Sequence of chain 5.C:
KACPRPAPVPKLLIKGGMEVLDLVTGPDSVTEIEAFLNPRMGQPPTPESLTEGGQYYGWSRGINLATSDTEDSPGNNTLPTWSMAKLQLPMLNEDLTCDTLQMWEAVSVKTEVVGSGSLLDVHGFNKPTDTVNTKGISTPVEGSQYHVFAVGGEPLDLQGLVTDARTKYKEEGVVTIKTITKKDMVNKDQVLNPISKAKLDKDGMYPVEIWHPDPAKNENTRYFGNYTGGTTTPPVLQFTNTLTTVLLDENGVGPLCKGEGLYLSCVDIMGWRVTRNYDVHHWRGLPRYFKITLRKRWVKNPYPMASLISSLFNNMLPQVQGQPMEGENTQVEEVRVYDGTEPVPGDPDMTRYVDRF

This small molecule binds to this protein.
Small molecule (SMILES): CC(=O)N[C@H]1[C@H]([C@H](O)[C@H](O)CO)O[C@@](O[C@H]2[C@@H](O)[C@@H](CO)O[C@@H](O[C@H]3[C@H](O)[C@@H](O)[C@H](O)O[C@@H]3CO)[C@@H]2O)(C(=O)O)C[C@@H]1O

Binding-site contacts:
Ligand atom O1A contacts residue ARG77 of chain 5.C at 3.0 Å (salt-bridge).
Ligand atom C2 contacts residue ARG77 of chain 5.C at 4.4 Å.
Ligand atom C4 contacts residue ARG77 of chain 5.C at 4.4 Å.
Ligand atom O4 contacts residue HIS298 of chain 5.C at 3.2 Å (h-bond).
Ligand atom O4 contacts residue ILE79 of chain 5.C at 3.7 Å.
Ligand atom C3 contacts residue ARG77 of chain 5.C at 4.2 Å.
Ligand atom O4 contacts residue THR291 of chain 5.C at 3.3 Å.
Ligand atom O6 contacts residue ASN93 of chain 5.C at 3.4 Å (h-bond).
Ligand atom C4 contacts residue GLY78 of chain 5.C at 3.2 Å.
Ligand atom O10 contacts residue THR291 of chain 5.C at 4.4 Å.
Ligand atom C2 contacts residue GLY78 of chain 5.C at 4.1 Å.
Ligand atom O1B contacts residue ARG77 of chain 5.C at 2.7 Å (salt-bridge).
Ligand atom O1B contacts residue TYR72 of chain 5.C at 4.4 Å.
Ligand atom O4 contacts residue ARG289 of chain 5.C at 4.4 Å.
Ligand atom C1 contacts residue GLY78 of chain 5.C at 4.2 Å.
Ligand atom C4 contacts residue HIS298 of chain 5.C at 3.8 Å.
Ligand atom C6 contacts residue ASN93 of chain 5.C at 3.7 Å.
Ligand atom O4 contacts residue ASN80 of chain 5.C at 4.3 Å.
Ligand atom O1A contacts residue HIS298 of chain 5.C at 4.3 Å.
Ligand atom N5 contacts residue TYR72 of chain 5.C at 3.1 Å (h-bond).
Ligand atom O4 contacts residue TYR72 of chain 5.C at 3.8 Å.
Ligand atom O1A contacts residue TYR72 of chain 5.C at 3.6 Å.
Ligand atom C11 contacts residue ASP85 of chain 5.D at 4.0 Å.
Ligand atom C3 contacts residue HIS298 of chain 5.C at 3.5 Å.
Ligand atom C1 contacts residue TYR72 of chain 5.C at 4.3 Å (hydrophobic).
Ligand atom C10 contacts residue TYR72 of chain 5.C at 4.0 Å (hydrophobic).
Ligand atom C3 contacts residue GLY78 of chain 5.C at 4.3 Å.
Ligand atom C6 contacts residue TYR72 of chain 5.C at 3.9 Å (hydrophobic).
Ligand atom O1A contacts residue GLY78 of chain 5.C at 3.8 Å.
Ligand atom C5 contacts residue TYR72 of chain 5.C at 3.6 Å (hydrophobic).
Ligand atom C1 contacts residue ARG77 of chain 5.C at 3.3 Å.
Ligand atom O3 contacts residue GLY78 of chain 5.C at 3.4 Å.
Ligand atom O4 contacts residue GLY78 of chain 5.C at 3.1 Å.
Ligand atom C4 contacts residue TYR72 of chain 5.C at 3.4 Å (hydrophobic).
Ligand atom O3 contacts residue VAL296 of chain 5.C at 4.4 Å.
Ligand atom O8 contacts residue ARG77 of chain 5.C at 3.6 Å (salt-bridge).
Ligand atom C11 contacts residue TYR72 of chain 5.C at 4.3 Å (hydrophobic).
Ligand atom O9 contacts residue ARG77 of chain 5.C at 3.8 Å.
Ligand atom C3 contacts residue GLY78 of chain 5.C at 3.9 Å.
Ligand atom O10 contacts residue ASN293 of chain 5.C at 4.5 Å.

Sequence of chain 5.D:
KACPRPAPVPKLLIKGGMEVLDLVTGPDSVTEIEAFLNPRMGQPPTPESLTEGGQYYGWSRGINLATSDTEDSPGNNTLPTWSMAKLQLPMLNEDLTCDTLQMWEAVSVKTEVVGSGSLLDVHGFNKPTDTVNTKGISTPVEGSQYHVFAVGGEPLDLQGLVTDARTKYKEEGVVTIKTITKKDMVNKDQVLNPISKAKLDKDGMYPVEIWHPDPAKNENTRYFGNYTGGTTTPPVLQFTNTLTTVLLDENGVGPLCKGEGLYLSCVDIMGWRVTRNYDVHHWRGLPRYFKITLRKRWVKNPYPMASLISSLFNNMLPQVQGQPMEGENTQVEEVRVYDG